Binding-site contacts:
Ligand atom N1 contacts residue LEU12 of chain 1.C at 4.3 Å.
Ligand atom C4' contacts residue GLY13 of chain 1.C at 3.6 Å.
Ligand atom O4 contacts residue VAL68 of chain 1.D at 4.2 Å.
Ligand atom O4 contacts residue VAL67 of chain 1.D at 4.2 Å.
Ligand atom C4 contacts residue VAL45 of chain 1.C at 3.8 Å (hydrophobic).
Ligand atom C1' contacts residue GLY13 of chain 1.C at 3.5 Å.
Ligand atom N1 contacts residue GLN43 of chain 1.C at 4.4 Å.
Ligand atom C5 contacts residue VAL67 of chain 1.D at 3.5 Å (hydrophobic).
Ligand atom O2 contacts residue GLN43 of chain 1.C at 3.9 Å.
Ligand atom O2' contacts residue ASP42 of chain 1.C at 3.2 Å (salt-bridge).
Ligand atom C6 contacts residue LEU12 of chain 1.C at 4.0 Å (hydrophobic).
Ligand atom N3 contacts residue VAL45 of chain 1.C at 4.3 Å.
Ligand atom N3 contacts residue ASN46 of chain 1.D at 3.3 Å (h-bond).
Ligand atom O2' contacts residue GLN43 of chain 1.C at 3.2 Å.
Ligand atom C6 contacts residue VAL67 of chain 1.D at 4.3 Å (hydrophobic).
Ligand atom C2' contacts residue ASP42 of chain 1.C at 4.2 Å.
Ligand atom C4 contacts residue ASN46 of chain 1.D at 3.6 Å.
Ligand atom O4' contacts residue GLY13 of chain 1.C at 2.9 Å.
Ligand atom O4 contacts residue ASN46 of chain 1.D at 2.8 Å (h-bond).
Ligand atom C2 contacts residue ASN46 of chain 1.D at 4.3 Å.
Ligand atom C5 contacts residue LEU16 of chain 1.C at 4.1 Å (hydrophobic).
Ligand atom O4' contacts residue LEU12 of chain 1.C at 3.9 Å.
Ligand atom C5 contacts residue VAL45 of chain 1.C at 3.7 Å (hydrophobic).
Ligand atom C2' contacts residue GLN43 of chain 1.C at 3.5 Å.
Ligand atom O2 contacts residue ASN46 of chain 1.D at 4.4 Å.
Ligand atom C4 contacts residue VAL67 of chain 1.D at 4.2 Å (hydrophobic).
Ligand atom O4 contacts residue LEU12 of chain 1.C at 4.1 Å.
Ligand atom O2' contacts residue PHE41 of chain 1.C at 3.7 Å.
Ligand atom C6 contacts residue LEU16 of chain 1.C at 3.5 Å (hydrophobic).
Ligand atom O4 contacts residue VAL45 of chain 1.C at 4.0 Å.
Ligand atom C4 contacts residue LEU12 of chain 1.C at 4.0 Å (hydrophobic).
Ligand atom O4 contacts residue ARG69 of chain 1.D at 3.9 Å.
Ligand atom N1 contacts residue GLY13 of chain 1.C at 4.3 Å.
Ligand atom C5 contacts residue LEU12 of chain 1.C at 4.2 Å (hydrophobic).
Ligand atom C6 contacts residue VAL45 of chain 1.C at 4.2 Å (hydrophobic).
Ligand atom O3' contacts residue GLN43 of chain 1.C at 4.1 Å.
Ligand atom O2 contacts residue ASP42 of chain 1.D at 4.4 Å.
Ligand atom N3 contacts residue ASP42 of chain 1.D at 4.3 Å.
Ligand atom C2 contacts residue GLN43 of chain 1.C at 4.1 Å.
Ligand atom C3' contacts residue GLN43 of chain 1.C at 4.1 Å.

A small-molecule ligand and the protein it binds are described below.
Small molecule (SMILES): O=c1ccn([C@@H]2O[C@H](CO)[C@@H](O)[C@H]2O)c(=O)[nH]1

Sequence of chain 1.C:
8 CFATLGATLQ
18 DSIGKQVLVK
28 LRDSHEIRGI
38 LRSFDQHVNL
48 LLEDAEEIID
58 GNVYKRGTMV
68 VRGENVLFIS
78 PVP

Sequence of chain 1.D:
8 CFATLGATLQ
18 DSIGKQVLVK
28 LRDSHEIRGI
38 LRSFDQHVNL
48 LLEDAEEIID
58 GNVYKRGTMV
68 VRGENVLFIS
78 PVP